Sequence of chain 1.A:
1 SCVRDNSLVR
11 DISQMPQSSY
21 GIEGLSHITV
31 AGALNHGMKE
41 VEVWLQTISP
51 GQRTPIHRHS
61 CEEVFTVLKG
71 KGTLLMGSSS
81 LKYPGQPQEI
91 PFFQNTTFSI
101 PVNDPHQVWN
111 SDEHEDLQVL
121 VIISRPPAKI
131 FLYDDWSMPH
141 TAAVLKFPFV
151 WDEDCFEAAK

Binding-site contacts:
Ligand atom C4 contacts residue PHE149 of chain 1.A at 3.7 Å (hydrophobic).
Ligand atom C1 contacts residue TRP151 of chain 1.A at 4.0 Å (hydrophobic).
Ligand atom C9 contacts residue LEU25 of chain 1.A at 3.4 Å (hydrophobic).
Ligand atom C7 contacts residue PRO55 of chain 1.A at 3.8 Å (hydrophobic).
Ligand atom C4 contacts residue TRP151 of chain 1.A at 4.0 Å (hydrophobic).
Ligand atom C6 contacts residue PRO55 of chain 1.A at 3.8 Å (hydrophobic).
Ligand atom C4 contacts residue PRO55 of chain 1.A at 4.1 Å (hydrophobic).
Ligand atom O2 contacts residue HIS59 of chain 1.A at 3.6 Å (h-bond).
Ligand atom C5 contacts residue PRO55 of chain 1.A at 3.4 Å (hydrophobic).
Ligand atom O1 contacts residue GLU63 of chain 1.A at 3.5 Å (salt-bridge).
Ligand atom C5 contacts residue PHE149 of chain 1.A at 3.7 Å (hydrophobic).
Ligand atom C8 contacts residue THR54 of chain 1.A at 4.0 Å.
Ligand atom O2 contacts residue HIS57 of chain 1.A at 3.3 Å (h-bond).
Ligand atom C9 contacts residue GLN46 of chain 1.A at 3.8 Å.
Ligand atom O1 contacts residue HIS106 of chain 1.A at 3.8 Å.
Ligand atom C10 contacts residue THR54 of chain 1.A at 3.5 Å.
Ligand atom C11 contacts residue TRP44 of chain 1.A at 4.0 Å (hydrophobic).
Ligand atom O2 contacts residue TRP44 of chain 1.A at 3.7 Å.
Ligand atom O2 contacts residue GLU63 of chain 1.A at 2.5 Å (salt-bridge).
Ligand atom C7 contacts residue THR54 of chain 1.A at 4.1 Å.
Ligand atom C2 contacts residue TRP151 of chain 1.A at 3.9 Å (hydrophobic).
Ligand atom C8 contacts residue LEU25 of chain 1.A at 3.5 Å (hydrophobic).
Ligand atom C3 contacts residue TRP151 of chain 1.A at 3.9 Å (hydrophobic).
Ligand atom C12 contacts residue HIS57 of chain 1.A at 3.3 Å.
Ligand atom O1 contacts residue PHE65 of chain 1.A at 3.3 Å.
Ligand atom C12 contacts residue ZN1 of chain 1.I at 2.8 Å.
Ligand atom C10 contacts residue GLN46 of chain 1.A at 3.2 Å.
Ligand atom O2 contacts residue ZN1 of chain 1.I at 2.4 Å.
Ligand atom C7 contacts residue ILE22 of chain 1.A at 4.0 Å (hydrophobic).
Ligand atom C1 contacts residue GLN46 of chain 1.A at 4.0 Å.
Ligand atom O1 contacts residue HIS57 of chain 1.A at 3.0 Å (h-bond).
Ligand atom O1 contacts residue ZN1 of chain 1.I at 2.5 Å.
Ligand atom C9 contacts residue THR54 of chain 1.A at 3.7 Å.
Ligand atom C3 contacts residue HIS57 of chain 1.A at 3.4 Å.
Ligand atom C4 contacts residue HIS57 of chain 1.A at 3.9 Å.
Ligand atom C11 contacts residue GLN46 of chain 1.A at 3.6 Å.
Ligand atom C12 contacts residue PHE65 of chain 1.A at 3.9 Å (hydrophobic).
Ligand atom C6 contacts residue THR54 of chain 1.A at 3.9 Å.
Ligand atom C12 contacts residue GLU63 of chain 1.A at 3.3 Å.
Ligand atom C1 contacts residue THR54 of chain 1.A at 3.7 Å.

This protein binds this small molecule.
Small molecule (SMILES): O=C(O)Cc1cccc2ccccc12